A small-molecule ligand and the protein it binds are described below.
Small molecule (SMILES): CC(=O)N[C@@H]1[C@@H](O)[C@H](O)[C@@H](CO)O[C@H]1O

Binding-site contacts:
Ligand atom O5 contacts residue ASN331 of chain 1.B at 2.4 Å (h-bond).
Ligand atom O7 contacts residue GLN580 of chain 1.B at 4.4 Å.
Ligand atom C1 contacts residue ASN331 of chain 1.B at 1.4 Å.
Ligand atom N2 contacts residue ASN331 of chain 1.B at 2.8 Å (h-bond).
Ligand atom C4 contacts residue GLN580 of chain 1.B at 4.2 Å.
Ligand atom O5 contacts residue GLN580 of chain 1.B at 4.0 Å.
Ligand atom C8 contacts residue ASN331 of chain 1.B at 3.8 Å.
Ligand atom O7 contacts residue ASN331 of chain 1.B at 3.9 Å.
Ligand atom C5 contacts residue GLN580 of chain 1.B at 4.3 Å.
Ligand atom C3 contacts residue ASN331 of chain 1.B at 3.8 Å.
Ligand atom C2 contacts residue ASN331 of chain 1.B at 2.5 Å.
Ligand atom C5 contacts residue ASN331 of chain 1.B at 3.7 Å.
Ligand atom C4 contacts residue ASN331 of chain 1.B at 4.2 Å.
Ligand atom C6 contacts residue GLN580 of chain 1.B at 3.9 Å.
Ligand atom C7 contacts residue ASN331 of chain 1.B at 3.5 Å.

Sequence of chain 1.B:
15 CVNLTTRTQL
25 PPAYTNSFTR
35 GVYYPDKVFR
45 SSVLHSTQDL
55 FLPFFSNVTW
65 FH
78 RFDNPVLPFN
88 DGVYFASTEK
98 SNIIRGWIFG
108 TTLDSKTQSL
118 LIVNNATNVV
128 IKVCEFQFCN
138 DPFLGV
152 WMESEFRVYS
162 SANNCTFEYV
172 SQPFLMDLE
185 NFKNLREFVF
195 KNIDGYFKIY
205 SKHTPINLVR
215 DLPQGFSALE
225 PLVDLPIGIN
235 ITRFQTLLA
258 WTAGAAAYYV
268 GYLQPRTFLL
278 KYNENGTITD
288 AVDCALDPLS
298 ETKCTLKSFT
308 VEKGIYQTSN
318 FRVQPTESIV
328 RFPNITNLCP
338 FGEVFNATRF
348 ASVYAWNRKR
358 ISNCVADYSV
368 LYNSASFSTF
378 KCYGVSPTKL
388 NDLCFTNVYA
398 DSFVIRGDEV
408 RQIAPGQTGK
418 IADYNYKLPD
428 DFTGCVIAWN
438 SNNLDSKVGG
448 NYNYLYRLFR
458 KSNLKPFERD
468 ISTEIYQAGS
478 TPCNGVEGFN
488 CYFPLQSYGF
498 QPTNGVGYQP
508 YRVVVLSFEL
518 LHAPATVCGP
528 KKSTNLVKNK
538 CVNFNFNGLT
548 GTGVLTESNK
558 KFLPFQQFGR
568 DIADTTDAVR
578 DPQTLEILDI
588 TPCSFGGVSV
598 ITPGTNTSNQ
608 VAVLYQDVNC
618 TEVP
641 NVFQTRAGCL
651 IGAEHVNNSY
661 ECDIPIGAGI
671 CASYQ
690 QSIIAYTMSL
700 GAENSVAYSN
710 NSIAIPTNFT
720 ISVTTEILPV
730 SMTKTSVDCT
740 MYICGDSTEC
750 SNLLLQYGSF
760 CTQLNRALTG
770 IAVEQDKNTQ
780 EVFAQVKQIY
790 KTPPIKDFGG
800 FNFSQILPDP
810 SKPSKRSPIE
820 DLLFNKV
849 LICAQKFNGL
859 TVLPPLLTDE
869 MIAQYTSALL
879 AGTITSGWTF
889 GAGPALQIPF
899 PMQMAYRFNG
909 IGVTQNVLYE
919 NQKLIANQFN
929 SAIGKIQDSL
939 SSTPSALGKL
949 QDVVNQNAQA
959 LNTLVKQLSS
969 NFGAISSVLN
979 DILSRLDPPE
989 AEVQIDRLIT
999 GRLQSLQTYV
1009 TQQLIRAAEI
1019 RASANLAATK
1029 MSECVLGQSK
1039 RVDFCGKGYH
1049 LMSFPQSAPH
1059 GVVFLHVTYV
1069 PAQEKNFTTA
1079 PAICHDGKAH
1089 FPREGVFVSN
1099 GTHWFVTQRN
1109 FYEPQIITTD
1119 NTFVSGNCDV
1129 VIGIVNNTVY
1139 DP